Sequence of chain 5.OA:
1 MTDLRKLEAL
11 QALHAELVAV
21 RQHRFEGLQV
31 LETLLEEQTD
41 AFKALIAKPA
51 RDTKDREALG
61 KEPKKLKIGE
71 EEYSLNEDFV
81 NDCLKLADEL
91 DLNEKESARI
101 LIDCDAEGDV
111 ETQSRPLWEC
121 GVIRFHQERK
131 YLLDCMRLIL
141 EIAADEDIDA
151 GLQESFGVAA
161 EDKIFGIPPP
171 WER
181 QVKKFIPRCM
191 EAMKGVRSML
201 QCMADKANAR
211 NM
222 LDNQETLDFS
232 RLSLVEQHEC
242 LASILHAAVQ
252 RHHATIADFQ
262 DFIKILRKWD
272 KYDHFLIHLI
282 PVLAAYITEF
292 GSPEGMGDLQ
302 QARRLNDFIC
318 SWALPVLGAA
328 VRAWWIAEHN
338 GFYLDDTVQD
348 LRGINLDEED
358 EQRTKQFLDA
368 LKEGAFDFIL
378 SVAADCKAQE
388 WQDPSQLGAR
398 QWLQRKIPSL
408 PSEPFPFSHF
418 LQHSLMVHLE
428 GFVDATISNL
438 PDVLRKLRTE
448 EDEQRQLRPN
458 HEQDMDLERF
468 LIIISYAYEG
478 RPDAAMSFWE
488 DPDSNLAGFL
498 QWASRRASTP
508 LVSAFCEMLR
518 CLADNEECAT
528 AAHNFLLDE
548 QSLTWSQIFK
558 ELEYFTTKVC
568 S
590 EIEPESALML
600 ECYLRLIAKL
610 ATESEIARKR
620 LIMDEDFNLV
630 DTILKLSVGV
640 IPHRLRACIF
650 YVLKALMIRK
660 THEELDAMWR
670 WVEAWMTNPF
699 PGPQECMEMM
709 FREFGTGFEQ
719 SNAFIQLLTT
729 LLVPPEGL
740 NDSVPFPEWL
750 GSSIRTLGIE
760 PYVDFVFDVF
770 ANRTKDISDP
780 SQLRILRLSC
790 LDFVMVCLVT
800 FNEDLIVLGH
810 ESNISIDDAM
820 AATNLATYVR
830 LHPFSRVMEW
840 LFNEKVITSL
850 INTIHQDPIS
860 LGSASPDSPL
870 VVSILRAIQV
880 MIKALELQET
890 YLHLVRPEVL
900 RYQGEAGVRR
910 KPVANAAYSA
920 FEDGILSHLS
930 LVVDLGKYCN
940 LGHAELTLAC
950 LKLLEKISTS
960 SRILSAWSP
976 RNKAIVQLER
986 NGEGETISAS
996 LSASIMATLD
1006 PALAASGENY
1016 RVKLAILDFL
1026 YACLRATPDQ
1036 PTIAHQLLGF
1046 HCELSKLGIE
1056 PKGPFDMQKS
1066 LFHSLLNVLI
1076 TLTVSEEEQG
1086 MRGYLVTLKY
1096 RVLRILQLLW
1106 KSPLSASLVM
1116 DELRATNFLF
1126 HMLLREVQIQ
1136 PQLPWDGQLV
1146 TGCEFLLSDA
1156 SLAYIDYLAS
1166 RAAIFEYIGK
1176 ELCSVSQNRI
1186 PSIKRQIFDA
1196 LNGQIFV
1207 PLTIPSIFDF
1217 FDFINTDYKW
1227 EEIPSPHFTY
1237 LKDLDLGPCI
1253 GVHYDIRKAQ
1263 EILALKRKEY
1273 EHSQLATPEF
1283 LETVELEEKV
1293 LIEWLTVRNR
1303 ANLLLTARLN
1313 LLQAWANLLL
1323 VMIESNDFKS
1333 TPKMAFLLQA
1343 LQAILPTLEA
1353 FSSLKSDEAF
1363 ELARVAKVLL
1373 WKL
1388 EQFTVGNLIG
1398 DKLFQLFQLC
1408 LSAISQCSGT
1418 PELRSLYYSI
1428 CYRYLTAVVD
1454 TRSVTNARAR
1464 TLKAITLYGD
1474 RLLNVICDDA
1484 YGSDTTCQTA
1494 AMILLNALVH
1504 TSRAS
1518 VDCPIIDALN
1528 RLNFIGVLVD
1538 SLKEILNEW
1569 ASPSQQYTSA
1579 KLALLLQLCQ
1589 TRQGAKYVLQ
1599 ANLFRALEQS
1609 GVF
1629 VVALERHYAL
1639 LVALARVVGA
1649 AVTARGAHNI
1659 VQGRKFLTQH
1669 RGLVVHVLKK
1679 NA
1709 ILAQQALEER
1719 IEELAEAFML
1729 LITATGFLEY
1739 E

Binding-site contacts:
Ligand atom CA contacts residue ASN492 of chain 5.OA at 3.3 Å.
Ligand atom CD2 contacts residue PRO438 of chain 5.OA at 4.4 Å (hydrophobic).
Ligand atom CE2 contacts residue ARG442 of chain 5.OA at 3.6 Å.
Ligand atom CG contacts residue GLY495 of chain 5.OA at 4.4 Å.
Ligand atom CD2 contacts residue ARG442 of chain 5.OA at 3.5 Å.
Ligand atom N contacts residue SER491 of chain 5.OA at 4.1 Å.
Ligand atom CG contacts residue PHE496 of chain 5.OA at 4.0 Å (hydrophobic).
Ligand atom CB contacts residue GLY495 of chain 5.OA at 3.9 Å.
Ligand atom CE1 contacts residue ILE434 of chain 5.OA at 3.9 Å (hydrophobic).
Ligand atom CB contacts residue ASN492 of chain 5.OA at 3.8 Å.
Ligand atom CA contacts residue ARG442 of chain 5.OA at 3.6 Å.
Ligand atom CE1 contacts residue PHE496 of chain 5.OA at 3.6 Å (hydrophobic).
Ligand atom O contacts residue PRO438 of chain 5.OA at 4.0 Å.
Ligand atom CZ contacts residue PHE496 of chain 5.OA at 3.9 Å (hydrophobic).
Ligand atom CB contacts residue PHE496 of chain 5.OA at 3.9 Å (hydrophobic).
Ligand atom C contacts residue ASN492 of chain 5.OA at 4.0 Å.
Ligand atom C contacts residue ARG442 of chain 5.OA at 4.4 Å.
Ligand atom O contacts residue ASN492 of chain 5.OA at 4.2 Å.
Ligand atom N contacts residue ARG442 of chain 5.OA at 4.2 Å.
Ligand atom N contacts residue ASN492 of chain 5.OA at 3.3 Å (h-bond).
Ligand atom O contacts residue ARG442 of chain 5.OA at 4.3 Å.
Ligand atom CD1 contacts residue PRO438 of chain 5.OA at 4.4 Å (hydrophobic).
Ligand atom CE1 contacts residue PRO438 of chain 5.OA at 3.8 Å (hydrophobic).
Ligand atom CE2 contacts residue PRO438 of chain 5.OA at 3.7 Å (hydrophobic).
Ligand atom CZ contacts residue PRO438 of chain 5.OA at 3.4 Å (hydrophobic).
Ligand atom CG contacts residue ASN492 of chain 5.OA at 4.3 Å.
Ligand atom CD1 contacts residue PHE496 of chain 5.OA at 3.7 Å (hydrophobic).
Ligand atom CD1 contacts residue ASN492 of chain 5.OA at 3.9 Å.
Ligand atom CD1 contacts residue ILE434 of chain 5.OA at 4.1 Å (hydrophobic).

A protein and the small-molecule ligand that binds it are described below.
Small molecule (SMILES): N[C@@H](Cc1ccccc1)C(=O)NCC=O